Sequence of chain 1.D:
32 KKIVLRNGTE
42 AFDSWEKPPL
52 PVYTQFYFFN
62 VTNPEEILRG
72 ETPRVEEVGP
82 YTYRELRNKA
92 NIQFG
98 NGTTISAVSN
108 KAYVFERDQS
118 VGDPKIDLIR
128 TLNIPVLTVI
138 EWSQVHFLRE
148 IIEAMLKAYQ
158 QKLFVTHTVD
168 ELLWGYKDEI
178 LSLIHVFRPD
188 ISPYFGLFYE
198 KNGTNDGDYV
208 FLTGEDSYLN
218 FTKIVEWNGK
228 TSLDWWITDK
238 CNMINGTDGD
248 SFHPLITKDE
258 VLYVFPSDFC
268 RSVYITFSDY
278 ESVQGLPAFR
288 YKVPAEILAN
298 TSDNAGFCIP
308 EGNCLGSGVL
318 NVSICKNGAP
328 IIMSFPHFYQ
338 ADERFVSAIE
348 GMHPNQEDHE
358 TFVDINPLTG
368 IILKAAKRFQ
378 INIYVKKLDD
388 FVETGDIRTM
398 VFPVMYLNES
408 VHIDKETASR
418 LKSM

Binding-site contacts:
Ligand atom C1 contacts residue ASP300 of chain 1.D at 3.4 Å.
Ligand atom C7 contacts residue ASN242 of chain 1.D at 3.4 Å.
Ligand atom O5 contacts residue ASN242 of chain 1.D at 2.2 Å (h-bond).
Ligand atom C8 contacts residue SER269 of chain 1.D at 4.1 Å.
Ligand atom C8 contacts residue MET240 of chain 1.D at 4.1 Å (hydrophobic).
Ligand atom C3 contacts residue ASP300 of chain 1.D at 4.0 Å.
Ligand atom C2 contacts residue ASN242 of chain 1.D at 2.4 Å.
Ligand atom C3 contacts residue ASN242 of chain 1.D at 3.7 Å.
Ligand atom C8 contacts residue LYS237 of chain 1.D at 3.4 Å.
Ligand atom O4 contacts residue ASP300 of chain 1.D at 3.8 Å.
Ligand atom N2 contacts residue LYS237 of chain 1.D at 3.2 Å (salt-bridge).
Ligand atom C4 contacts residue TYR260 of chain 1.D at 3.8 Å (hydrophobic).
Ligand atom C4 contacts residue ASP300 of chain 1.D at 4.2 Å.
Ligand atom C5 contacts residue ASP300 of chain 1.D at 4.2 Å.
Ligand atom C2 contacts residue TYR260 of chain 1.D at 3.8 Å (hydrophobic).
Ligand atom O4 contacts residue MET240 of chain 1.D at 4.3 Å.
Ligand atom C3 contacts residue LYS237 of chain 1.D at 4.3 Å.
Ligand atom C6 contacts residue ASP300 of chain 1.D at 3.2 Å.
Ligand atom C8 contacts residue PHE304 of chain 1.D at 4.0 Å (hydrophobic).
Ligand atom C5 contacts residue MET240 of chain 1.D at 4.2 Å (hydrophobic).
Ligand atom O5 contacts residue TYR260 of chain 1.D at 4.1 Å.
Ligand atom C1 contacts residue TYR260 of chain 1.D at 4.0 Å (hydrophobic).
Ligand atom C8 contacts residue CYS238 of chain 1.D at 3.4 Å (hydrophobic).
Ligand atom C4 contacts residue ASN242 of chain 1.D at 4.1 Å.
Ligand atom N2 contacts residue MET240 of chain 1.D at 4.0 Å.
Ligand atom N2 contacts residue ASN242 of chain 1.D at 3.0 Å (h-bond).
Ligand atom C3 contacts residue MET240 of chain 1.D at 3.8 Å (hydrophobic).
Ligand atom C2 contacts residue LYS237 of chain 1.D at 4.2 Å.
Ligand atom C2 contacts residue ASP300 of chain 1.D at 3.4 Å.
Ligand atom C7 contacts residue LYS237 of chain 1.D at 3.8 Å.
Ligand atom O6 contacts residue ASP300 of chain 1.D at 3.5 Å (salt-bridge).
Ligand atom C1 contacts residue MET240 of chain 1.D at 3.9 Å (hydrophobic).
Ligand atom C7 contacts residue SER269 of chain 1.D at 4.0 Å.
Ligand atom O7 contacts residue SER269 of chain 1.D at 3.6 Å.
Ligand atom O7 contacts residue ASN242 of chain 1.D at 3.2 Å (h-bond).
Ligand atom C5 contacts residue ASN242 of chain 1.D at 3.6 Å.
Ligand atom O6 contacts residue TYR260 of chain 1.D at 3.6 Å.
Ligand atom C1 contacts residue ASN242 of chain 1.D at 1.4 Å.
Ligand atom O7 contacts residue TYR260 of chain 1.D at 3.4 Å.
Ligand atom C3 contacts residue TYR260 of chain 1.D at 4.3 Å (hydrophobic).

The small molecule below binds the protein below.
Small molecule (SMILES): CC(=O)N[C@H]1[C@H](O[C@H]2[C@H](O)[C@@H](NC(C)=O)CO[C@@H]2CO)O[C@H](CO)[C@@H](O[C@@H]2O[C@H](CO)[C@@H](O)[C@H](O)[C@@H]2O)[C@@H]1O